The protein below binds the small molecule below.
Small molecule (SMILES): N[C@@H](Cc1c[nH]c2ccccc12)C(=O)O

Binding-site contacts:
Ligand atom CH2 contacts residue THR190 of chain 1.B at 3.4 Å.
Ligand atom O contacts residue HIS115 of chain 1.B at 3.6 Å.
Ligand atom CA contacts residue GLY303 of chain 1.B at 4.0 Å.
Ligand atom OXT contacts residue GLY113 of chain 1.B at 3.8 Å.
Ligand atom O contacts residue GLY113 of chain 1.B at 3.6 Å.
Ligand atom CE3 contacts residue LEU166 of chain 1.B at 3.7 Å (hydrophobic).
Ligand atom N contacts residue ALA302 of chain 1.B at 3.7 Å.
Ligand atom O contacts residue ALA112 of chain 1.B at 3.6 Å (h-bond).
Ligand atom OXT contacts residue ALA112 of chain 1.B at 3.9 Å.
Ligand atom CE2 contacts residue GLU109 of chain 1.B at 3.7 Å.
Ligand atom C contacts residue ALA112 of chain 1.B at 3.7 Å (hydrophobic).
Ligand atom CA contacts residue ALA112 of chain 1.B at 3.7 Å (hydrophobic).
Ligand atom OXT contacts residue LYS87 of chain 1.B at 3.1 Å.
Ligand atom O contacts residue GLY111 of chain 1.B at 2.8 Å (h-bond).
Ligand atom CZ3 contacts residue GLY233 of chain 1.B at 3.8 Å.
Ligand atom CD1 contacts residue HIS115 of chain 1.B at 3.9 Å.
Ligand atom OXT contacts residue THR110 of chain 1.B at 3.6 Å.
Ligand atom C contacts residue GLY113 of chain 1.B at 3.8 Å.
Ligand atom C contacts residue THR110 of chain 1.B at 3.5 Å.
Ligand atom CZ2 contacts residue THR190 of chain 1.B at 3.4 Å.
Ligand atom CZ3 contacts residue PHE306 of chain 1.B at 3.5 Å (hydrophobic).
Ligand atom C contacts residue HIS115 of chain 1.B at 3.6 Å.
Ligand atom N contacts residue ALA112 of chain 1.B at 3.1 Å (h-bond).
Ligand atom CE2 contacts residue LEU166 of chain 1.B at 3.9 Å (hydrophobic).
Ligand atom OXT contacts residue GLN114 of chain 1.B at 3.1 Å (h-bond).
Ligand atom CZ3 contacts residue THR190 of chain 1.B at 4.0 Å.
Ligand atom N contacts residue GLY111 of chain 1.B at 3.5 Å (h-bond).
Ligand atom CZ3 contacts residue LEU166 of chain 1.B at 3.8 Å (hydrophobic).
Ligand atom C contacts residue LYS87 of chain 1.B at 3.8 Å.
Ligand atom O contacts residue THR110 of chain 1.B at 2.6 Å (h-bond).
Ligand atom CB contacts residue PLP1 of chain 1.H at 3.4 Å.
Ligand atom OXT contacts residue HIS115 of chain 1.B at 2.7 Å (h-bond).
Ligand atom CD1 contacts residue GLU109 of chain 1.B at 3.8 Å.
Ligand atom CH2 contacts residue PHE306 of chain 1.B at 3.6 Å (hydrophobic).
Ligand atom CD2 contacts residue LEU166 of chain 1.B at 3.8 Å (hydrophobic).
Ligand atom CB contacts residue LYS87 of chain 1.B at 3.7 Å.
Ligand atom NE1 contacts residue GLU109 of chain 1.B at 2.8 Å (salt-bridge).
Ligand atom CB contacts residue GLY303 of chain 1.B at 3.9 Å.
Ligand atom C contacts residue GLY111 of chain 1.B at 3.8 Å.
Ligand atom CZ2 contacts residue GLU109 of chain 1.B at 3.9 Å.

Sequence of chain 1.B:
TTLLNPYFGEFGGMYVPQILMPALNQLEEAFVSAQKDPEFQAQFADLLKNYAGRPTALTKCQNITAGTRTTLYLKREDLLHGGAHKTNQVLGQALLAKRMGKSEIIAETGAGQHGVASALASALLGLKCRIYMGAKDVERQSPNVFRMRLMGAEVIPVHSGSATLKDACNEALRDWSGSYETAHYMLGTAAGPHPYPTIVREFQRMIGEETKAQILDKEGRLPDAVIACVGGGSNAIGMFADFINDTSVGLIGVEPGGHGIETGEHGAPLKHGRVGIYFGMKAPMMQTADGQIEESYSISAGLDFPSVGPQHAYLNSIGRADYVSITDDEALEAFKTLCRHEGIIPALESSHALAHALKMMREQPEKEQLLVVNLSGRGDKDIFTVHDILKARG